Binding-site contacts:
Ligand atom C06 contacts residue MET116 of chain 1.A at 3.8 Å (hydrophobic).
Ligand atom O45 contacts residue TYR80 of chain 1.A at 3.9 Å.
Ligand atom C07 contacts residue MET116 of chain 1.A at 3.9 Å (hydrophobic).
Ligand atom C18 contacts residue TRP130 of chain 1.A at 3.7 Å (hydrophobic).
Ligand atom O42 contacts residue HIS149 of chain 1.A at 2.8 Å (h-bond).
Ligand atom O43 contacts residue TYR38 of chain 1.A at 3.6 Å.
Ligand atom C25 contacts residue ASP39 of chain 1.A at 3.8 Å.
Ligand atom C22 contacts residue SER119 of chain 1.A at 3.6 Å.
Ligand atom C19 contacts residue ILE154 of chain 1.A at 3.6 Å (hydrophobic).
Ligand atom C27 contacts residue ASP39 of chain 1.A at 3.8 Å.
Ligand atom C04 contacts residue HIS241 of chain 1.A at 3.7 Å.
Ligand atom C33 contacts residue LEU71 of chain 1.A at 3.6 Å (hydrophobic).
Ligand atom C27 contacts residue ARG118 of chain 1.A at 3.6 Å.
Ligand atom O45 contacts residue THR37 of chain 1.A at 3.5 Å (h-bond).
Ligand atom O45 contacts residue ARG118 of chain 1.A at 2.9 Å (salt-bridge).
Ligand atom C32 contacts residue HIS149 of chain 1.A at 3.6 Å.
Ligand atom C25 contacts residue TYR38 of chain 1.A at 3.5 Å (hydrophobic).
Ligand atom C31 contacts residue VAL78 of chain 1.A at 3.7 Å (hydrophobic).
Ligand atom C21 contacts residue LEU77 of chain 1.A at 3.9 Å (hydrophobic).
Ligand atom C32 contacts residue HIS241 of chain 1.A at 3.8 Å.
Ligand atom C19 contacts residue VAL144 of chain 1.A at 3.8 Å (hydrophobic).
Ligand atom C23 contacts residue SER119 of chain 1.A at 3.9 Å.
Ligand atom O45 contacts residue LYS84 of chain 1.A at 3.0 Å.
Ligand atom O44 contacts residue LYS84 of chain 1.A at 3.8 Å.
Ligand atom C11 contacts residue VAL144 of chain 1.A at 3.9 Å (hydrophobic).
Ligand atom C31 contacts residue HIS241 of chain 1.A at 3.9 Å.
Ligand atom O43 contacts residue SER119 of chain 1.A at 3.5 Å.
Ligand atom C26 contacts residue ARG118 of chain 1.A at 3.7 Å.
Ligand atom C03 contacts residue HIS149 of chain 1.A at 3.7 Å.
Ligand atom C21 contacts residue TYR139 of chain 1.A at 3.8 Å (hydrophobic).
Ligand atom C34 contacts residue VAL262 of chain 1.A at 3.7 Å (hydrophobic).
Ligand atom O42 contacts residue HIS241 of chain 1.A at 2.7 Å (h-bond).
Ligand atom N41 contacts residue CYS132 of chain 1.A at 3.8 Å.
Ligand atom C33 contacts residue HIS149 of chain 1.A at 3.6 Å.
Ligand atom O42 contacts residue TYR245 of chain 1.A at 3.7 Å.
Ligand atom C23 contacts residue SER122 of chain 1.A at 3.7 Å.
Ligand atom C27 contacts residue LYS84 of chain 1.A at 3.8 Å.
Ligand atom O44 contacts residue ASP39 of chain 1.A at 2.8 Å (salt-bridge).
Ligand atom C16 contacts residue SER119 of chain 1.A at 3.4 Å.
Ligand atom C23 contacts residue CYS132 of chain 1.A at 3.9 Å (hydrophobic).

Sequence of chain 1.A:
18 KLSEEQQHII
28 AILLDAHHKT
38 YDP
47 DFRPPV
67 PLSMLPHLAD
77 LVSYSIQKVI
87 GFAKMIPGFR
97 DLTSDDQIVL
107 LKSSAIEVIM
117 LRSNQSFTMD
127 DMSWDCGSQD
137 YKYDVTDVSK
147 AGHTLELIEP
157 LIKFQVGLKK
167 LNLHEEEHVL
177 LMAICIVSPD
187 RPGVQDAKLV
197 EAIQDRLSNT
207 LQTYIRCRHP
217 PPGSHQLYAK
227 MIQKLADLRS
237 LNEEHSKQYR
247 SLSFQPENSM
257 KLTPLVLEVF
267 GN

This small molecule binds to this protein.
Small molecule (SMILES): C[C@H](CCC(=O)NCCC(=O)O)[C@H]1CC[C@H]2[C@@H]3CC[C@@H]4C[C@H](CC(C)(C)O)CC[C@]4(C)[C@H]3CC[C@]12C